Sequence of chain 1.A:
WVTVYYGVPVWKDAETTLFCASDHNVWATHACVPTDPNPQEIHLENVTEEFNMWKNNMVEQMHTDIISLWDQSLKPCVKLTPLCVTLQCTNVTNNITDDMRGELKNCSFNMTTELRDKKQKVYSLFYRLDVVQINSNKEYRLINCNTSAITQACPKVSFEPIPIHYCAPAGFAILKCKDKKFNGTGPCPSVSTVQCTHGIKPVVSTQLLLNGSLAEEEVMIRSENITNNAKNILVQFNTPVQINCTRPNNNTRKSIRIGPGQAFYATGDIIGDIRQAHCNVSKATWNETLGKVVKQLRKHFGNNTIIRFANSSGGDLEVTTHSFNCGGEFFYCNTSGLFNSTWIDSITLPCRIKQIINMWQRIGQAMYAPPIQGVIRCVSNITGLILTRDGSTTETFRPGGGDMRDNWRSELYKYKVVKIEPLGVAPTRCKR

Binding-site contacts:
Ligand atom C7 contacts residue ASN157 of chain 1.A at 3.5 Å.
Ligand atom C8 contacts residue ASN157 of chain 1.A at 4.4 Å.
Ligand atom O5 contacts residue ASN157 of chain 1.A at 2.4 Å (h-bond).
Ligand atom C7 contacts residue PHE156 of chain 1.A at 4.4 Å (hydrophobic).
Ligand atom C1 contacts residue ASN157 of chain 1.A at 1.4 Å.
Ligand atom O7 contacts residue ASN157 of chain 1.A at 3.7 Å.
Ligand atom C8 contacts residue GLN135 of chain 1.A at 3.7 Å.
Ligand atom N2 contacts residue ASN157 of chain 1.A at 2.8 Å (h-bond).
Ligand atom C8 contacts residue PHE156 of chain 1.A at 3.7 Å (hydrophobic).
Ligand atom C4 contacts residue ASN157 of chain 1.A at 4.1 Å.
Ligand atom C8 contacts residue SER155 of chain 1.A at 3.6 Å.
Ligand atom C2 contacts residue ASN157 of chain 1.A at 2.3 Å.
Ligand atom C5 contacts residue ASN157 of chain 1.A at 3.6 Å.
Ligand atom O7 contacts residue GLN135 of chain 1.A at 4.0 Å.
Ligand atom C7 contacts residue GLN135 of chain 1.A at 4.2 Å.
Ligand atom C8 contacts residue LYS168 of chain 1.A at 4.4 Å.
Ligand atom C3 contacts residue ASN157 of chain 1.A at 3.6 Å.

The protein below binds the small molecule below.
Small molecule (SMILES): CC(=O)N[C@@H]1[C@@H](O)[C@H](O)[C@@H](CO)O[C@H]1O